Sequence of chain 1.B:
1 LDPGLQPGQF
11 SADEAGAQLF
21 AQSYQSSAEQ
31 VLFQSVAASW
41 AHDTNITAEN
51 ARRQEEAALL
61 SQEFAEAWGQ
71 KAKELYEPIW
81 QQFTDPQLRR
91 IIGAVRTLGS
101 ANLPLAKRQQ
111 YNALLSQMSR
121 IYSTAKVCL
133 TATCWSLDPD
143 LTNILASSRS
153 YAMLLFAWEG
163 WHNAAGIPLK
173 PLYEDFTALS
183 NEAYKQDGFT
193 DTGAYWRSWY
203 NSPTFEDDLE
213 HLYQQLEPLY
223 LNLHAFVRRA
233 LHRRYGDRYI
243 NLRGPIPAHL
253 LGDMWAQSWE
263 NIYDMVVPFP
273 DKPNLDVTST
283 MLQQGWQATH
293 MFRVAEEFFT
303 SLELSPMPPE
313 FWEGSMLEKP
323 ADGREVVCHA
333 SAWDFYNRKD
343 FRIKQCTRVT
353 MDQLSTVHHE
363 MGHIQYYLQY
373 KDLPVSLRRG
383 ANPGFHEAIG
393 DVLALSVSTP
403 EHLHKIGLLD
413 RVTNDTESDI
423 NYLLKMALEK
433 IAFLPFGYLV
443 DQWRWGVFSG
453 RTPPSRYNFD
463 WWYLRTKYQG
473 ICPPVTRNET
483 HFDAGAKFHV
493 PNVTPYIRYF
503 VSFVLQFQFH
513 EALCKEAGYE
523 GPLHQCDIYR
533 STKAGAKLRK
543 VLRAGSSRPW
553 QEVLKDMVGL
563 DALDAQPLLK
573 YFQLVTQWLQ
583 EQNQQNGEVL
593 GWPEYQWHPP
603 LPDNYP

A small-molecule ligand and the protein it binds are described below.
Small molecule (SMILES): N[C@@H](CO)C(=O)O

Binding-site contacts:
Ligand atom C contacts residue HIS331 of chain 1.B at 4.3 Å.
Ligand atom OG contacts residue ASP1 of chain 1.X at 4.3 Å.
Ligand atom OXT contacts residue LYS489 of chain 1.B at 4.0 Å.
Ligand atom O contacts residue TYR498 of chain 1.B at 2.6 Å (h-bond).
Ligand atom OXT contacts residue ASP1 of chain 1.X at 3.0 Å.
Ligand atom OXT contacts residue HIS491 of chain 1.B at 4.2 Å.
Ligand atom CA contacts residue ASP1 of chain 1.X at 2.5 Å.
Ligand atom CA contacts residue HIS491 of chain 1.B at 4.2 Å.
Ligand atom N contacts residue TYR501 of chain 1.B at 3.7 Å.
Ligand atom OG contacts residue PHE435 of chain 1.B at 3.9 Å.
Ligand atom C contacts residue TYR498 of chain 1.B at 3.6 Å (hydrophobic).
Ligand atom O contacts residue ASP1 of chain 1.X at 3.9 Å.
Ligand atom C contacts residue ASP1 of chain 1.X at 3.1 Å.
Ligand atom OG contacts residue GLN259 of chain 1.B at 3.5 Å (h-bond).
Ligand atom CA contacts residue TYR501 of chain 1.B at 3.7 Å (hydrophobic).
Ligand atom O contacts residue HIS491 of chain 1.B at 3.4 Å.
Ligand atom CB contacts residue GLN259 of chain 1.B at 4.1 Å.
Ligand atom CB contacts residue TYR501 of chain 1.B at 3.6 Å (hydrophobic).
Ligand atom N contacts residue ASP1 of chain 1.X at 1.3 Å.
Ligand atom C contacts residue HIS491 of chain 1.B at 3.7 Å.
Ligand atom C contacts residue LYS489 of chain 1.B at 3.8 Å.
Ligand atom CB contacts residue TYR498 of chain 1.B at 3.8 Å (hydrophobic).
Ligand atom O contacts residue LYS489 of chain 1.B at 2.8 Å (salt-bridge).
Ligand atom O contacts residue GLN259 of chain 1.B at 3.0 Å (h-bond).
Ligand atom OXT contacts residue GLN259 of chain 1.B at 3.6 Å (h-bond).
Ligand atom CB contacts residue PHE435 of chain 1.B at 3.9 Å (hydrophobic).
Ligand atom CA contacts residue TYR498 of chain 1.B at 4.0 Å (hydrophobic).
Ligand atom C contacts residue GLN259 of chain 1.B at 3.4 Å.
Ligand atom CA contacts residue GLN259 of chain 1.B at 4.4 Å.
Ligand atom CB contacts residue ASP1 of chain 1.X at 3.8 Å.
Ligand atom OG contacts residue TYR498 of chain 1.B at 4.5 Å.
Ligand atom OXT contacts residue HIS331 of chain 1.B at 3.7 Å.